Sequence of chain 1.B:
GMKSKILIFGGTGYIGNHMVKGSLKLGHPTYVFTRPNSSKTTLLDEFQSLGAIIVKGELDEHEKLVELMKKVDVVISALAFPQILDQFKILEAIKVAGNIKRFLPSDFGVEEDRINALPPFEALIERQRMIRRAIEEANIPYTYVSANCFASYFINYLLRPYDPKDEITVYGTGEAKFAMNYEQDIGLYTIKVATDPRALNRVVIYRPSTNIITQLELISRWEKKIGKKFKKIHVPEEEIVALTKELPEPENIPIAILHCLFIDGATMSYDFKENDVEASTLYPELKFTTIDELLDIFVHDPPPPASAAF

A protein and the small-molecule ligand that binds it are described below.
Small molecule (SMILES): CCOC(=O)[C@H]1C[C@@H]1c1ccc(O)c(OC)c1

Binding-site contacts:
Ligand atom C11 contacts residue PHE162 of chain 1.B at 3.9 Å (hydrophobic).
Ligand atom O4 contacts residue PHE129 of chain 1.B at 3.9 Å.
Ligand atom C7 contacts residue NAP1 of chain 1.E at 3.8 Å.
Ligand atom C14 contacts residue NAP1 of chain 1.E at 3.5 Å.
Ligand atom O3 contacts residue LEU269 of chain 1.B at 3.4 Å.
Ligand atom O9 contacts residue PRO262 of chain 1.B at 3.5 Å.
Ligand atom C12 contacts residue PHE162 of chain 1.B at 3.7 Å (hydrophobic).
Ligand atom O4 contacts residue GLY117 of chain 1.B at 3.1 Å.
Ligand atom O3 contacts residue VAL118 of chain 1.B at 3.4 Å.
Ligand atom C14 contacts residue ALA316 of chain 1.B at 3.6 Å (hydrophobic).
Ligand atom C2 contacts residue NAP1 of chain 1.E at 3.6 Å.
Ligand atom C7 contacts residue PHE162 of chain 1.B at 3.8 Å (hydrophobic).
Ligand atom C2 contacts residue LEU269 of chain 1.B at 3.8 Å (hydrophobic).
Ligand atom C14 contacts residue TYR161 of chain 1.B at 4.0 Å (hydrophobic).
Ligand atom O3 contacts residue NAP1 of chain 1.E at 4.0 Å.
Ligand atom C8 contacts residue PHE318 of chain 1.B at 3.7 Å (hydrophobic).
Ligand atom C12 contacts residue LEU266 of chain 1.B at 3.5 Å (hydrophobic).
Ligand atom C6 contacts residue NAP1 of chain 1.E at 3.7 Å.
Ligand atom O4 contacts residue VAL118 of chain 1.B at 2.9 Å (h-bond).
Ligand atom C8 contacts residue ILE265 of chain 1.B at 3.4 Å (hydrophobic).
Ligand atom C4 contacts residue GLY117 of chain 1.B at 3.8 Å.
Ligand atom C9 contacts residue ILE265 of chain 1.B at 3.8 Å (hydrophobic).
Ligand atom C13 contacts residue GLY117 of chain 1.B at 3.9 Å.
Ligand atom C2 contacts residue ILE265 of chain 1.B at 4.0 Å (hydrophobic).
Ligand atom O10 contacts residue TYR161 of chain 1.B at 3.5 Å (h-bond).
Ligand atom O9 contacts residue ILE265 of chain 1.B at 3.5 Å.
Ligand atom O9 contacts residue PHE318 of chain 1.B at 3.0 Å.
Ligand atom C1 contacts residue NAP1 of chain 1.E at 3.7 Å.
Ligand atom C12 contacts residue PRO262 of chain 1.B at 3.9 Å (hydrophobic).
Ligand atom C13 contacts residue CYS157 of chain 1.B at 3.7 Å (hydrophobic).
Ligand atom C6 contacts residue PHE89 of chain 1.B at 3.8 Å (hydrophobic).
Ligand atom C13 contacts residue NAP1 of chain 1.E at 3.3 Å.
Ligand atom O3 contacts residue GLY117 of chain 1.B at 3.9 Å.
Ligand atom C5 contacts residue NAP1 of chain 1.E at 3.8 Å.
Ligand atom C9 contacts residue PHE318 of chain 1.B at 3.6 Å (hydrophobic).
Ligand atom C3 contacts residue NAP1 of chain 1.E at 3.8 Å.
Ligand atom C13 contacts residue ASN156 of chain 1.B at 3.2 Å.
Ligand atom C5 contacts residue PHE89 of chain 1.B at 3.7 Å (hydrophobic).
Ligand atom O10 contacts residue PHE162 of chain 1.B at 3.5 Å.
Ligand atom C13 contacts residue LEU269 of chain 1.B at 3.7 Å (hydrophobic).